Sequence of chain 3.A:
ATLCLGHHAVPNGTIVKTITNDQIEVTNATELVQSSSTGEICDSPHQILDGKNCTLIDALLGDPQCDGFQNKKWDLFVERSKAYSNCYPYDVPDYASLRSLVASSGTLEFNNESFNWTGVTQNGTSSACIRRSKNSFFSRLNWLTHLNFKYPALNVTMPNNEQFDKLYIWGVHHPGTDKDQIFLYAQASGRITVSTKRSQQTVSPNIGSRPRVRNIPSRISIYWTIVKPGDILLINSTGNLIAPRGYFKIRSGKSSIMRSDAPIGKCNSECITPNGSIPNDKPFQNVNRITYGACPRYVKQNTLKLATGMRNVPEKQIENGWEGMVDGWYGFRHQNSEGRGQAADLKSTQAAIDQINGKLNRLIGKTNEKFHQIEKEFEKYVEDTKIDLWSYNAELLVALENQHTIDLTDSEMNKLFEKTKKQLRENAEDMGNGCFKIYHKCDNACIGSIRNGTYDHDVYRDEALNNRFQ

Binding-site contacts:
Ligand atom N2 contacts residue THR479 of chain 3.A at 4.0 Å.
Ligand atom O7 contacts residue ASN477 of chain 3.A at 3.1 Å (h-bond).
Ligand atom O5 contacts residue GLY473 of chain 3.A at 4.2 Å.
Ligand atom O5 contacts residue THR479 of chain 3.A at 3.9 Å.
Ligand atom O5 contacts residue SER474 of chain 3.A at 4.2 Å.
Ligand atom O6 contacts residue ASN477 of chain 3.A at 4.4 Å.
Ligand atom C8 contacts residue THR479 of chain 3.A at 3.9 Å.
Ligand atom O6 contacts residue GLY473 of chain 3.A at 3.9 Å.
Ligand atom C1 contacts residue ASN477 of chain 3.A at 1.4 Å.
Ligand atom C1 contacts residue THR479 of chain 3.A at 3.4 Å.
Ligand atom C7 contacts residue ASN477 of chain 3.A at 3.3 Å.
Ligand atom C5 contacts residue ASN477 of chain 3.A at 3.4 Å.
Ligand atom C7 contacts residue THR479 of chain 3.A at 4.2 Å.
Ligand atom N2 contacts residue ASN477 of chain 3.A at 3.1 Å (h-bond).
Ligand atom C3 contacts residue ASN477 of chain 3.A at 3.7 Å.
Ligand atom C6 contacts residue ASN477 of chain 3.A at 3.6 Å.
Ligand atom C4 contacts residue ASN477 of chain 3.A at 4.0 Å.
Ligand atom C2 contacts residue ASN477 of chain 3.A at 2.4 Å.
Ligand atom C2 contacts residue THR479 of chain 3.A at 4.3 Å.
Ligand atom O5 contacts residue ASN477 of chain 3.A at 2.3 Å (h-bond).
Ligand atom O6 contacts residue ALA470 of chain 3.A at 4.2 Å.

This small molecule binds to this protein.
Small molecule (SMILES): CC(=O)N[C@@H]1[C@@H](O)[C@H](O)[C@@H](CO)O[C@H]1O